The protein below binds the small molecule below.
Small molecule (SMILES): CC(=O)N[C@@H]1[C@@H](O)[C@H](O)[C@@H](CO)O[C@H]1O

Sequence of chain 1.C:
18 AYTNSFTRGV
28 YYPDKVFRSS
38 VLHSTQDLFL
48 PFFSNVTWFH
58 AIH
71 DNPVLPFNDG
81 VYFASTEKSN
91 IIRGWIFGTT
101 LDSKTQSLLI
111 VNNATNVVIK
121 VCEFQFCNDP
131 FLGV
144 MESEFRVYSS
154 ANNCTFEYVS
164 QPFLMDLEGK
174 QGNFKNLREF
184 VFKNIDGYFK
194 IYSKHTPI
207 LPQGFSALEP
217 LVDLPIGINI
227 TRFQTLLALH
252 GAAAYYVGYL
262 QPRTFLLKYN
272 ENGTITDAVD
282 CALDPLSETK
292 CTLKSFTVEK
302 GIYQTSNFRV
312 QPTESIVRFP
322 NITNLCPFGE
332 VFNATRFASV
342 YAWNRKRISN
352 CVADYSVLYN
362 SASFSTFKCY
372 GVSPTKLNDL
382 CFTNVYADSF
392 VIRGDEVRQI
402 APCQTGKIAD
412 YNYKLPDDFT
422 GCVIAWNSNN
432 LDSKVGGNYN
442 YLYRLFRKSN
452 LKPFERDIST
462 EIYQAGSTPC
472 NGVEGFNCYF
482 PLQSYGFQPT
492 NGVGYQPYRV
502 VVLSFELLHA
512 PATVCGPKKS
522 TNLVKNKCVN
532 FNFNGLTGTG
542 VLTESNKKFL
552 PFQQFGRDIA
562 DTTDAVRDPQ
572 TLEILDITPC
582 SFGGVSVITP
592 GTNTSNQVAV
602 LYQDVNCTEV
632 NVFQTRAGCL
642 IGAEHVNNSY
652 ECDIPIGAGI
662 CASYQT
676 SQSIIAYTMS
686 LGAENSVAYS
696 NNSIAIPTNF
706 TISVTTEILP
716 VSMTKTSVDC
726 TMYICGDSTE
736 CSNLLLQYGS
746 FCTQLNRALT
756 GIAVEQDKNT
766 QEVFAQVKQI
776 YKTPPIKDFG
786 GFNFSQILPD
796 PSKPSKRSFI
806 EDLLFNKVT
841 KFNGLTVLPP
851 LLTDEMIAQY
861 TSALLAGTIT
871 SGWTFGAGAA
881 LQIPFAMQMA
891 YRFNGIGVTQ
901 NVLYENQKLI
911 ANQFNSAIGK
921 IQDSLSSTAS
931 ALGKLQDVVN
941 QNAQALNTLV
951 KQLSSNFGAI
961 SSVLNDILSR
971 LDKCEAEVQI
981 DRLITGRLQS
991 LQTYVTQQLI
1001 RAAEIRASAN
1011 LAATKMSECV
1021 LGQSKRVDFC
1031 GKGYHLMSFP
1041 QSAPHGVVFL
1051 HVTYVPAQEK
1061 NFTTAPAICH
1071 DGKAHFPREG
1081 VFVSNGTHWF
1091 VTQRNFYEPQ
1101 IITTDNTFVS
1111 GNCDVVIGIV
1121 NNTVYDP

Binding-site contacts:
Ligand atom C5 contacts residue ASN594 of chain 1.C at 3.7 Å.
Ligand atom N2 contacts residue ASN594 of chain 1.C at 2.9 Å (h-bond).
Ligand atom C4 contacts residue ASN594 of chain 1.C at 4.3 Å.
Ligand atom C2 contacts residue ASN594 of chain 1.C at 2.6 Å.
Ligand atom C7 contacts residue ASN594 of chain 1.C at 3.3 Å.
Ligand atom O5 contacts residue ASN594 of chain 1.C at 2.5 Å (h-bond).
Ligand atom C3 contacts residue ASN594 of chain 1.C at 3.8 Å.
Ligand atom C8 contacts residue ASN594 of chain 1.C at 4.3 Å.
Ligand atom C1 contacts residue ASN594 of chain 1.C at 1.4 Å.
Ligand atom O7 contacts residue ASN594 of chain 1.C at 3.5 Å (h-bond).